Sequence of chain 2.E:
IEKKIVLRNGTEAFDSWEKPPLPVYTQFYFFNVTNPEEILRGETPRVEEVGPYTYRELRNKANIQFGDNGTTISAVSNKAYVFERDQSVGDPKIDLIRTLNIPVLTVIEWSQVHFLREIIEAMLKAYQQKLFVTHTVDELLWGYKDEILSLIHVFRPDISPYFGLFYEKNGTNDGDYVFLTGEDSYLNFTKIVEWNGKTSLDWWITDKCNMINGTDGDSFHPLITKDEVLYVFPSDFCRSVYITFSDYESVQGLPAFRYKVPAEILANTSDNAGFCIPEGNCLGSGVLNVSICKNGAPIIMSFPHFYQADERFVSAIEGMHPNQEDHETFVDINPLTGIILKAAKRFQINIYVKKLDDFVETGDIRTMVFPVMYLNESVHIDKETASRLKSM

Binding-site contacts:
Ligand atom C6 contacts residue ASP338 of chain 2.E at 3.3 Å.
Ligand atom O4 contacts residue ASP338 of chain 2.E at 4.2 Å.
Ligand atom C3 contacts residue ASP338 of chain 2.E at 4.5 Å.
Ligand atom N2 contacts residue ASN388 of chain 2.E at 2.9 Å (h-bond).
Ligand atom C7 contacts residue ASN388 of chain 2.E at 3.6 Å.
Ligand atom O6 contacts residue TYR386 of chain 2.E at 4.0 Å.
Ligand atom C4 contacts residue ASP338 of chain 2.E at 4.3 Å.
Ligand atom C8 contacts residue GLU61 of chain 2.E at 3.3 Å.
Ligand atom C2 contacts residue ASN388 of chain 2.E at 2.5 Å.
Ligand atom C1 contacts residue ASN388 of chain 2.E at 1.4 Å.
Ligand atom O7 contacts residue ASN388 of chain 2.E at 3.9 Å.
Ligand atom O7 contacts residue TYR41 of chain 2.E at 3.3 Å (h-bond).
Ligand atom C6 contacts residue ARG358 of chain 2.E at 4.4 Å.
Ligand atom C7 contacts residue TYR41 of chain 2.E at 3.5 Å (hydrophobic).
Ligand atom O5 contacts residue ASP338 of chain 2.E at 4.2 Å.
Ligand atom N2 contacts residue TYR41 of chain 2.E at 4.3 Å.
Ligand atom C7 contacts residue GLN39 of chain 2.E at 4.1 Å.
Ligand atom O5 contacts residue ASN388 of chain 2.E at 2.3 Å (h-bond).
Ligand atom O7 contacts residue GLN39 of chain 2.E at 2.9 Å (h-bond).
Ligand atom C2 contacts residue ARG358 of chain 2.E at 4.3 Å.
Ligand atom O4 contacts residue TYR41 of chain 2.E at 3.5 Å (h-bond).
Ligand atom C7 contacts residue SER390 of chain 2.E at 4.2 Å.
Ligand atom C8 contacts residue TYR41 of chain 2.E at 3.6 Å (hydrophobic).
Ligand atom C5 contacts residue TYR41 of chain 2.E at 3.4 Å (hydrophobic).
Ligand atom C6 contacts residue TYR41 of chain 2.E at 3.6 Å (hydrophobic).
Ligand atom C3 contacts residue TYR41 of chain 2.E at 4.2 Å (hydrophobic).
Ligand atom O5 contacts residue ARG358 of chain 2.E at 3.4 Å (salt-bridge).
Ligand atom O5 contacts residue TYR41 of chain 2.E at 4.4 Å.
Ligand atom C1 contacts residue ARG358 of chain 2.E at 3.7 Å.
Ligand atom C3 contacts residue ASN388 of chain 2.E at 3.8 Å.
Ligand atom C5 contacts residue ASP338 of chain 2.E at 3.5 Å.
Ligand atom O6 contacts residue ASP338 of chain 2.E at 2.9 Å (salt-bridge).
Ligand atom O6 contacts residue HIS339 of chain 2.E at 3.9 Å.
Ligand atom O6 contacts residue ARG358 of chain 2.E at 3.3 Å.
Ligand atom C8 contacts residue SER390 of chain 2.E at 3.3 Å.
Ligand atom C5 contacts residue ASN388 of chain 2.E at 3.6 Å.
Ligand atom C1 contacts residue ASP338 of chain 2.E at 4.3 Å.
Ligand atom C4 contacts residue TYR41 of chain 2.E at 3.9 Å (hydrophobic).
Ligand atom O6 contacts residue TYR41 of chain 2.E at 3.6 Å.
Ligand atom C4 contacts residue ASN388 of chain 2.E at 4.2 Å.

This protein binds this small molecule.
Small molecule (SMILES): CC(=O)N[C@H]1[C@H](O[C@H]2[C@H](O)[C@@H](NC(C)=O)CO[C@@H]2CO)O[C@H](CO)[C@@H](O[C@@H]2O[C@H](CO[C@H]3O[C@H](CO)[C@@H](O)[C@H](O)[C@@H]3O)[C@@H](O)[C@H](O[C@H]3O[C@H](CO)[C@@H](O)[C@H](O)[C@@H]3O)[C@@H]2O)[C@@H]1O